Sequence of chain 1.M:
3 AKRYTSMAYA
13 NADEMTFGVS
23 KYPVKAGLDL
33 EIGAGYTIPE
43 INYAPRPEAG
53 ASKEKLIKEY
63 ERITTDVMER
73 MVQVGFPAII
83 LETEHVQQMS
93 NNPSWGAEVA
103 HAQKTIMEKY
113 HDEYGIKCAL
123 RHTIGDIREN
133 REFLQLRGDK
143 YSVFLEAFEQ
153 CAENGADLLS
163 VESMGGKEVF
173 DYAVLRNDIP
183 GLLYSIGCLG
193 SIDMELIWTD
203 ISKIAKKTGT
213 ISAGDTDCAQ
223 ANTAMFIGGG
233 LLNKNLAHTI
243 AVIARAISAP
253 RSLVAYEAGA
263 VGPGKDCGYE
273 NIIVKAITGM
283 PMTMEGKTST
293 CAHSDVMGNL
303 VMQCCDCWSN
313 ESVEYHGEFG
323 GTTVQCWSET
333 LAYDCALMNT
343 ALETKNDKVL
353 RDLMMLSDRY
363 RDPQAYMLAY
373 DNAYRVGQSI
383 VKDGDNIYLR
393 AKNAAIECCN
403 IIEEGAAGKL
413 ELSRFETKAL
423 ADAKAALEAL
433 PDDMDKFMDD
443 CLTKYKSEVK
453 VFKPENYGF

Sequence of chain 1.N:
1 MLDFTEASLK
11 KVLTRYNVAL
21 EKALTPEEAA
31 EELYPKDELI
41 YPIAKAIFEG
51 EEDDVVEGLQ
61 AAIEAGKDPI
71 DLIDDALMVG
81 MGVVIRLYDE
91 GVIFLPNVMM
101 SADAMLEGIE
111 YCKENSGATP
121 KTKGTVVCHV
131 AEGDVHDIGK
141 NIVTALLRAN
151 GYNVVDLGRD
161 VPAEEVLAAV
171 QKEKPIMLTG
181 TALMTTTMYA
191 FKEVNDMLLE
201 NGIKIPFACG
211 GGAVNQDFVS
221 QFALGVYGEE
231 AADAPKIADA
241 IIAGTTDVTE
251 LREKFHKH

Binding-site contacts:
Ligand atom O4 contacts residue GLY139 of chain 1.N at 3.3 Å.
Ligand atom C47 contacts residue LYS169 of chain 1.M at 3.4 Å.
Ligand atom O51 contacts residue ILE138 of chain 1.N at 3.2 Å.
Ligand atom C7B contacts residue GLU230 of chain 1.N at 3.3 Å.
Ligand atom O34 contacts residue THR185 of chain 1.N at 2.8 Å (h-bond).
Ligand atom O63 contacts residue PHE321 of chain 1.O at 3.3 Å (h-bond).
Ligand atom O28 contacts residue PHE321 of chain 1.O at 3.3 Å.
Ligand atom O51 contacts residue HIS136 of chain 1.N at 3.5 Å.
Ligand atom N52 contacts residue ILE138 of chain 1.N at 3.3 Å.
Ligand atom N21 contacts residue HIS136 of chain 1.N at 3.3 Å (h-bond).
Ligand atom O7R contacts residue GLY211 of chain 1.N at 2.8 Å (h-bond).
Ligand atom C9B contacts residue GLY210 of chain 1.N at 3.5 Å.
Ligand atom C32 contacts residue THR185 of chain 1.N at 3.3 Å.
Ligand atom N24 contacts residue HIS136 of chain 1.N at 3.3 Å (h-bond).
Ligand atom C2B contacts residue GLY210 of chain 1.N at 3.4 Å.
Ligand atom O6R contacts residue ALA231 of chain 1.N at 3.4 Å.
Ligand atom C2B contacts residue GLY211 of chain 1.N at 3.3 Å.
Ligand atom C20 contacts residue HIS136 of chain 1.N at 3.3 Å.
Ligand atom O44 contacts residue VAL135 of chain 1.N at 2.8 Å (h-bond).
Ligand atom N33 contacts residue THR185 of chain 1.N at 3.0 Å (h-bond).
Ligand atom CO contacts residue HIS136 of chain 1.N at 2.5 Å.
Ligand atom O63 contacts residue ALA294 of chain 1.M at 3.5 Å (h-bond).
Ligand atom O5B contacts residue ALA208 of chain 1.N at 2.8 Å (h-bond).
Ligand atom C43 contacts residue VAL135 of chain 1.N at 3.4 Å (hydrophobic).
Ligand atom O28 contacts residue SER314 of chain 1.M at 3.4 Å (h-bond).
Ligand atom C50 contacts residue ASP137 of chain 1.N at 3.4 Å.
Ligand atom C53 contacts residue THR225 of chain 1.M at 3.4 Å.
Ligand atom O51 contacts residue ASP137 of chain 1.N at 3.0 Å (salt-bridge).
Ligand atom O4 contacts residue LEU183 of chain 1.N at 3.4 Å.
Ligand atom N52 contacts residue ASP137 of chain 1.N at 3.1 Å.
Ligand atom N33 contacts residue MET184 of chain 1.N at 3.4 Å.
Ligand atom O5B contacts residue THR179 of chain 1.N at 3.4 Å.
Ligand atom C2R contacts residue GLU229 of chain 1.N at 3.2 Å.
Ligand atom C50 contacts residue ILE138 of chain 1.N at 3.3 Å (hydrophobic).
Ligand atom N23 contacts residue HIS136 of chain 1.N at 3.0 Å (h-bond).
Ligand atom N45 contacts residue GLY133 of chain 1.N at 3.0 Å (h-bond).
Ligand atom O8R contacts residue ALA231 of chain 1.N at 3.4 Å (h-bond).
Ligand atom N22 contacts residue HIS136 of chain 1.N at 3.2 Å (h-bond).
Ligand atom O5 contacts residue GLY212 of chain 1.N at 2.9 Å (h-bond).
Ligand atom N3B contacts residue THR181 of chain 1.N at 2.7 Å (h-bond).

A protein and the small-molecule ligand that binds it are described below.
Small molecule (SMILES): CC1=C2N3C(=CC4N5C(=C(C)C6N7[C@H]([C@H](CC(N)=O)[C@@]6(C)CCC(=O)NC[C@@H](C)O[P](=O)(O)O[C@H]6[C@@H](O)[C@@H](n8cnc9cc(O)ccc98)O[C@@H]6CO)[C@]6(C)N(C1[C@@H](CCC(N)=O)[C@]6(C)CC(N)=O)[Co]357)[C@@H](CCC(N)=O)C4(C)C)[C@@H](CCC(N)=O)[C@]2(C)CC(N)=O

Sequence of chain 1.O:
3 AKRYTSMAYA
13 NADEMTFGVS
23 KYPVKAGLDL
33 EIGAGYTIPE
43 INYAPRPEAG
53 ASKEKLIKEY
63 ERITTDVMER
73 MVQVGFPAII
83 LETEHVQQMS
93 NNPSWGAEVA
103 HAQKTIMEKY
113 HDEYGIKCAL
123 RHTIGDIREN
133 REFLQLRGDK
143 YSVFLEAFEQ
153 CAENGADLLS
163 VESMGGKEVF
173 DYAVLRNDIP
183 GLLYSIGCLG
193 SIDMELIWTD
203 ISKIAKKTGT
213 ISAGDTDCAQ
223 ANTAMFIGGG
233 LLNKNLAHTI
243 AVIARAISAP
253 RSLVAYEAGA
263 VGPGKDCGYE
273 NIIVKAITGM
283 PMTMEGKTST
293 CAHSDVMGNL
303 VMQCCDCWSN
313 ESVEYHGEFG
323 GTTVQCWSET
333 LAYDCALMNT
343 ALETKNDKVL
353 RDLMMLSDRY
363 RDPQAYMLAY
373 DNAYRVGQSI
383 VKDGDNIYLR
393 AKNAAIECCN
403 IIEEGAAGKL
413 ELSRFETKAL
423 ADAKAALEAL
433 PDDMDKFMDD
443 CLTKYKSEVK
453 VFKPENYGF